The small molecule below binds the protein below.
Small molecule (SMILES): CC(=O)N[C@H]1[C@H](O[C@H]2[C@H](O)[C@@H](NC(C)=O)CO[C@@H]2CO[C@@H]2O[C@@H](C)[C@@H](O)[C@@H](O)[C@@H]2O)O[C@H](CO)[C@@H](O[C@@H]2O[C@H](CO[C@H]3O[C@H](CO)[C@@H](O)[C@H](O)[C@@H]3O)[C@@H](O)[C@H](O)[C@@H]2O)[C@@H]1O

Sequence of chain 1.A:
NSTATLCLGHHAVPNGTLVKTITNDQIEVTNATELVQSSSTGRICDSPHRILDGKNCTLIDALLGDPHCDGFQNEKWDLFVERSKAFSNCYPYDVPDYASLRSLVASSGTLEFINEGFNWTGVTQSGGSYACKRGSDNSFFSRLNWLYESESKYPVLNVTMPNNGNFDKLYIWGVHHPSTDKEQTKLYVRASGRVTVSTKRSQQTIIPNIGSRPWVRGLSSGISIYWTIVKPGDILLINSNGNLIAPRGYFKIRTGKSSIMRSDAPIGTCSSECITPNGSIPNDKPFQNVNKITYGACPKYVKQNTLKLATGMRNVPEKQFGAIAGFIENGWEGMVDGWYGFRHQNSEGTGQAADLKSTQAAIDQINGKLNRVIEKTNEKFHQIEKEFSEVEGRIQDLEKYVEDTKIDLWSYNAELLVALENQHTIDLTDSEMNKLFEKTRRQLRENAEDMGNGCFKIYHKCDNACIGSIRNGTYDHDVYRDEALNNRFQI

Binding-site contacts:
Ligand atom O3 contacts residue LEU166 of chain 1.A at 4.3 Å.
Ligand atom C5 contacts residue ASN167 of chain 1.A at 3.9 Å.
Ligand atom C5 contacts residue ASN128 of chain 1.A at 3.6 Å.
Ligand atom C4 contacts residue ASN167 of chain 1.A at 3.5 Å.
Ligand atom N2 contacts residue ASN128 of chain 1.A at 3.0 Å (h-bond).
Ligand atom C1 contacts residue THR130 of chain 1.A at 3.1 Å.
Ligand atom C5 contacts residue THR130 of chain 1.A at 3.0 Å.
Ligand atom O3 contacts residue VAL165 of chain 1.A at 2.6 Å (h-bond).
Ligand atom C4 contacts residue ASN128 of chain 1.A at 4.2 Å.
Ligand atom C3 contacts residue VAL165 of chain 1.A at 4.0 Å (hydrophobic).
Ligand atom O4 contacts residue ASN167 of chain 1.A at 2.8 Å (h-bond).
Ligand atom O3 contacts residue ASN167 of chain 1.A at 4.0 Å.
Ligand atom O4 contacts residue VAL165 of chain 1.A at 4.4 Å.
Ligand atom C1 contacts residue ASN128 of chain 1.A at 1.4 Å.
Ligand atom O7 contacts residue ASN128 of chain 1.A at 3.5 Å (h-bond).
Ligand atom C6 contacts residue THR130 of chain 1.A at 3.5 Å.
Ligand atom C7 contacts residue ASN128 of chain 1.A at 3.5 Å.
Ligand atom O4 contacts residue LEU166 of chain 1.A at 4.1 Å.
Ligand atom C4 contacts residue THR130 of chain 1.A at 4.4 Å.
Ligand atom C6 contacts residue ASN167 of chain 1.A at 3.1 Å.
Ligand atom C2 contacts residue ASN128 of chain 1.A at 2.6 Å.
Ligand atom O5 contacts residue THR130 of chain 1.A at 2.9 Å (h-bond).
Ligand atom O5 contacts residue ASN128 of chain 1.A at 2.3 Å (h-bond).
Ligand atom C3 contacts residue ASN128 of chain 1.A at 3.9 Å.